Binding-site contacts:
Ligand atom C contacts residue THR26 of chain 1.A at 3.1 Å.
Ligand atom O contacts residue MET25 of chain 1.A at 2.3 Å (h-bond).
Ligand atom CG contacts residue ARG55 of chain 1.A at 3.8 Å.
Ligand atom CD2 contacts residue ASP60 of chain 1.A at 3.8 Å.
Ligand atom CE2 contacts residue GLY58 of chain 1.A at 3.5 Å.
Ligand atom CD2 contacts residue ASP60 of chain 1.A at 3.7 Å.
Ligand atom CE2 contacts residue ARG55 of chain 1.A at 3.6 Å.
Ligand atom C contacts residue MET25 of chain 1.A at 1.3 Å (hydrophobic).
Ligand atom CA contacts residue MET25 of chain 1.A at 2.5 Å (hydrophobic).
Ligand atom CD2 contacts residue TYR62 of chain 1.A at 3.5 Å (hydrophobic).
Ligand atom O contacts residue MET25 of chain 1.A at 2.5 Å (h-bond).
Ligand atom CB contacts residue ASP60 of chain 1.A at 3.6 Å.
Ligand atom N contacts residue MET25 of chain 1.A at 3.2 Å (h-bond).
Ligand atom CE2 contacts residue ILE59 of chain 1.A at 3.3 Å (hydrophobic).
Ligand atom CZ contacts residue ARG55 of chain 1.A at 3.2 Å.
Ligand atom CD contacts residue LYS28 of chain 1.A at 3.5 Å.
Ligand atom CB contacts residue MET25 of chain 1.A at 3.0 Å (hydrophobic).
Ligand atom N contacts residue ASP60 of chain 1.A at 3.3 Å (salt-bridge).
Ligand atom CD2 contacts residue ILE59 of chain 1.A at 3.9 Å (hydrophobic).
Ligand atom CE2 contacts residue ARG55 of chain 1.A at 3.9 Å.
Ligand atom CD2 contacts residue ARG55 of chain 1.A at 3.9 Å.
Ligand atom C contacts residue MET25 of chain 1.A at 3.1 Å (hydrophobic).
Ligand atom CD1 contacts residue ARG55 of chain 1.A at 3.6 Å.
Ligand atom CB contacts residue TYR62 of chain 1.A at 3.7 Å (hydrophobic).
Ligand atom OE2 contacts residue LYS28 of chain 1.A at 3.5 Å (salt-bridge).
Ligand atom CB contacts residue ASP60 of chain 1.A at 3.9 Å.
Ligand atom CA contacts residue ASP60 of chain 1.A at 3.9 Å.
Ligand atom CZ contacts residue GLY58 of chain 1.A at 3.7 Å.
Ligand atom CZ contacts residue ARG55 of chain 1.A at 3.8 Å.
Ligand atom CB contacts residue THR26 of chain 1.A at 3.5 Å.
Ligand atom OE1 contacts residue LYS28 of chain 1.A at 2.8 Å (salt-bridge).
Ligand atom O contacts residue THR26 of chain 1.A at 3.6 Å.
Ligand atom N contacts residue ASP60 of chain 1.A at 3.6 Å (salt-bridge).
Ligand atom N contacts residue TYR62 of chain 1.A at 2.8 Å (h-bond).
Ligand atom OE2 contacts residue MET77 of chain 1.A at 3.7 Å.
Ligand atom CA contacts residue TYR62 of chain 1.A at 3.8 Å (hydrophobic).
Ligand atom C contacts residue TYR62 of chain 1.A at 3.5 Å (hydrophobic).
Ligand atom CA contacts residue TYR62 of chain 1.A at 3.2 Å (hydrophobic).
Ligand atom CE1 contacts residue ARG55 of chain 1.A at 3.8 Å.
Ligand atom CB contacts residue TYR62 of chain 1.A at 3.3 Å (hydrophobic).

This protein binds this small molecule.
Small molecule (SMILES): CC(C)C[C@H](NC(=O)[C@H](CC(N)=O)NC(=O)[C@@H](N)CCC(=O)O)C(=O)N[C@@H](Cc1ccc(O)cc1)C(=O)N[C@@H](Cc1ccccc1)C(=O)N[C@@H](CCC(N)=O)C(=O)NCC(=O)N[C@@H](C)C=O

Sequence of chain 1.A:
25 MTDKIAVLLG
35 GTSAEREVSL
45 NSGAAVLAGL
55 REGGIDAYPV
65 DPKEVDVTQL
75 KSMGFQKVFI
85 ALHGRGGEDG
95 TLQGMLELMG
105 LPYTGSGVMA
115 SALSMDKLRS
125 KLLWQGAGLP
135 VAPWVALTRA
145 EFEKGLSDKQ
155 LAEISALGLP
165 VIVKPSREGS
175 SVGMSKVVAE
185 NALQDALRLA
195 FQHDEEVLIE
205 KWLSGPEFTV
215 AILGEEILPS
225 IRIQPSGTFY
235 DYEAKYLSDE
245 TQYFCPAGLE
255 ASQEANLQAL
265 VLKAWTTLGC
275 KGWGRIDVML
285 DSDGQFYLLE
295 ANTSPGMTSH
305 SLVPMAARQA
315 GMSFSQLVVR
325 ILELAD